Binding-site contacts:
Ligand atom OAL contacts residue PHE321 of chain 1.A at 4.2 Å.
Ligand atom CAD contacts residue SER234 of chain 1.A at 3.8 Å.
Ligand atom NAN contacts residue TYR347 of chain 1.A at 4.3 Å.
Ligand atom CAG contacts residue PHE320 of chain 1.A at 4.1 Å (hydrophobic).
Ligand atom CAG contacts residue TYR339 of chain 1.A at 3.7 Å (hydrophobic).
Ligand atom CAE contacts residue PHE320 of chain 1.A at 4.1 Å (hydrophobic).
Ligand atom OAM contacts residue TYR347 of chain 1.A at 3.8 Å.
Ligand atom CAD contacts residue ASN324 of chain 1.A at 4.3 Å.
Ligand atom CAH contacts residue PHE320 of chain 1.A at 4.3 Å (hydrophobic).
Ligand atom OAK contacts residue SER234 of chain 1.A at 3.2 Å (h-bond).
Ligand atom NAN contacts residue ASN343 of chain 1.A at 3.0 Å (h-bond).
Ligand atom CAH contacts residue PHE224 of chain 1.A at 3.6 Å (hydrophobic).
Ligand atom CAO contacts residue ASN343 of chain 1.A at 4.1 Å.
Ligand atom OAK contacts residue ASN324 of chain 1.A at 3.8 Å.
Ligand atom CAC contacts residue SER234 of chain 1.A at 3.5 Å.
Ligand atom OAL contacts residue SER234 of chain 1.A at 2.5 Å (h-bond).
Ligand atom CAB contacts residue VAL148 of chain 1.A at 3.9 Å (hydrophobic).
Ligand atom CAI contacts residue ASP144 of chain 1.A at 3.3 Å.
Ligand atom CAB contacts residue PHE321 of chain 1.A at 4.2 Å (hydrophobic).
Ligand atom CAG contacts residue PHE224 of chain 1.A at 3.5 Å (hydrophobic).
Ligand atom OAM contacts residue ASP144 of chain 1.A at 2.3 Å (salt-bridge).
Ligand atom OAL contacts residue VAL145 of chain 1.A at 4.3 Å.
Ligand atom CAJ contacts residue PHE320 of chain 1.A at 3.6 Å (hydrophobic).
Ligand atom CAC contacts residue VAL145 of chain 1.A at 4.3 Å (hydrophobic).
Ligand atom CAH contacts residue ASN343 of chain 1.A at 4.3 Å.
Ligand atom OAL contacts residue SER238 of chain 1.A at 4.1 Å.
Ligand atom CAC contacts residue PHE321 of chain 1.A at 4.3 Å (hydrophobic).
Ligand atom CAO contacts residue ASP144 of chain 1.A at 3.9 Å.
Ligand atom CAH contacts residue TYR339 of chain 1.A at 3.7 Å (hydrophobic).
Ligand atom CAA contacts residue ASP144 of chain 1.A at 4.2 Å.
Ligand atom OAM contacts residue ASN343 of chain 1.A at 3.8 Å.
Ligand atom CAA contacts residue VAL148 of chain 1.A at 4.0 Å (hydrophobic).
Ligand atom CAF contacts residue ASP144 of chain 1.A at 4.0 Å.
Ligand atom CAJ contacts residue ASP144 of chain 1.A at 3.3 Å.
Ligand atom CAA contacts residue PHE320 of chain 1.A at 4.2 Å (hydrophobic).
Ligand atom OAM contacts residue VAL148 of chain 1.A at 4.3 Å.
Ligand atom CAJ contacts residue ASN343 of chain 1.A at 3.6 Å.
Ligand atom CAF contacts residue PHE320 of chain 1.A at 3.9 Å (hydrophobic).
Ligand atom CAI contacts residue ASN343 of chain 1.A at 3.7 Å.
Ligand atom NAN contacts residue ASP144 of chain 1.A at 3.4 Å (salt-bridge).

Sequence of chain 1.A:
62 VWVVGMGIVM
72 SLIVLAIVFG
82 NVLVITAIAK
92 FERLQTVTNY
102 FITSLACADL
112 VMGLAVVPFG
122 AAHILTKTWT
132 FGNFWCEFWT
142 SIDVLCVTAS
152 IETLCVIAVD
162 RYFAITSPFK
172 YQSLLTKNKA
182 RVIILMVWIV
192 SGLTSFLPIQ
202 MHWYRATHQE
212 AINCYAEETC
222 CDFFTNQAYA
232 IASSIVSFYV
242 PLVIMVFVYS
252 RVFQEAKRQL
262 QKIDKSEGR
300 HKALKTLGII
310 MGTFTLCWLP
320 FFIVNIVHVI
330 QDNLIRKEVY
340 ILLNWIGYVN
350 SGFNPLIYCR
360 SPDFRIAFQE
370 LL

A protein and the small-molecule ligand that binds it are described below.
Small molecule (SMILES): CN[C@@H]1CCc2c(ccc(O)c2O)[C@H]1O